Binding-site contacts:
Ligand atom C8 contacts residue TYR28 of chain 1.C at 4.3 Å (hydrophobic).
Ligand atom C5 contacts residue ASN61 of chain 1.C at 3.6 Å.
Ligand atom C2 contacts residue ASN61 of chain 1.C at 2.5 Å.
Ligand atom C3 contacts residue ASN61 of chain 1.C at 3.8 Å.
Ligand atom N2 contacts residue ASN61 of chain 1.C at 2.8 Å (h-bond).
Ligand atom C1 contacts residue TYR28 of chain 1.C at 4.4 Å (hydrophobic).
Ligand atom O7 contacts residue ASN61 of chain 1.C at 4.5 Å.
Ligand atom O5 contacts residue ASN61 of chain 1.C at 2.4 Å (h-bond).
Ligand atom C1 contacts residue ASN61 of chain 1.C at 1.4 Å.
Ligand atom C4 contacts residue ASN61 of chain 1.C at 4.2 Å.
Ligand atom C7 contacts residue ASN61 of chain 1.C at 3.9 Å.
Ligand atom O7 contacts residue TYR28 of chain 1.C at 3.5 Å.
Ligand atom N2 contacts residue TYR28 of chain 1.C at 4.2 Å.
Ligand atom C2 contacts residue TYR28 of chain 1.C at 4.0 Å (hydrophobic).
Ligand atom C7 contacts residue TYR28 of chain 1.C at 4.0 Å (hydrophobic).

Sequence of chain 1.C:
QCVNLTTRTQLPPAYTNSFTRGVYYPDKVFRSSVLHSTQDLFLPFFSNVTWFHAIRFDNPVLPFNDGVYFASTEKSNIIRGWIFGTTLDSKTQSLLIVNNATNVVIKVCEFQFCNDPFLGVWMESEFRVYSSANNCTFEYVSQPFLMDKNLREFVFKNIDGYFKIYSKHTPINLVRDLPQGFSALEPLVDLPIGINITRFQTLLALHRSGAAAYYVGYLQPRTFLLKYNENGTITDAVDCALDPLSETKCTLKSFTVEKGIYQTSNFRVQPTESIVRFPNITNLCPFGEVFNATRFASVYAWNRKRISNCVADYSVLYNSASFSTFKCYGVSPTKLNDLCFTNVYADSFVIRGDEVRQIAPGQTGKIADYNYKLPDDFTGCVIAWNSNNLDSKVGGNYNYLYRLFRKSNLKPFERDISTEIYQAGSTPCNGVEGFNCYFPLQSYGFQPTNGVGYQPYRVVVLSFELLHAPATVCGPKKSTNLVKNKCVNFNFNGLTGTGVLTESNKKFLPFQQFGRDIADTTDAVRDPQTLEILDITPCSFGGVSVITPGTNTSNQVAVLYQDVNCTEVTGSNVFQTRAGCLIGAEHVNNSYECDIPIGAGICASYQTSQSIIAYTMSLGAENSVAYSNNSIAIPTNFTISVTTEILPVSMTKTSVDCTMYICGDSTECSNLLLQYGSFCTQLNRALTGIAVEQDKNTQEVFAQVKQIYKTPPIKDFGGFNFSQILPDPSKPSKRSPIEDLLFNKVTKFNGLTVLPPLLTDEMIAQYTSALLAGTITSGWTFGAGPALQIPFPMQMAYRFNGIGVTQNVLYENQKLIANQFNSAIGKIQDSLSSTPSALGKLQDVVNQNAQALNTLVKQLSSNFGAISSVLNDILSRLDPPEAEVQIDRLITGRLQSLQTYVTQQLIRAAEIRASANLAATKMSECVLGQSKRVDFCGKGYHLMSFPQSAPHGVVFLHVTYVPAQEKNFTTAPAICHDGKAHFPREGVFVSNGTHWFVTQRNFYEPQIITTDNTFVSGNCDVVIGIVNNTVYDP

A small-molecule ligand and the protein it binds are described below.
Small molecule (SMILES): CC(=O)N[C@@H]1[C@@H](O)[C@H](O)[C@@H](CO)O[C@H]1O